A protein and the small-molecule ligand that binds it are described below.
Small molecule (SMILES): CC(=O)N[C@H]1[C@H](O[C@H]2[C@H](O)[C@@H](NC(C)=O)CO[C@@H]2CO)O[C@H](CO)[C@@H](O[C@@H]2O[C@H](CO[C@H]3O[C@H](CO)[C@@H](O)[C@H](O[C@H]4O[C@H](CO)[C@@H](O)[C@H](O)[C@@H]4O)[C@@H]3O)[C@@H](O)[C@H](O[C@H]3O[C@H](CO)[C@@H](O)[C@H](O)[C@@H]3O[C@H]3O[C@H](CO)[C@@H](O)[C@H](O)[C@@H]3O)[C@@H]2O)[C@@H]1O

Sequence of chain 1.A:
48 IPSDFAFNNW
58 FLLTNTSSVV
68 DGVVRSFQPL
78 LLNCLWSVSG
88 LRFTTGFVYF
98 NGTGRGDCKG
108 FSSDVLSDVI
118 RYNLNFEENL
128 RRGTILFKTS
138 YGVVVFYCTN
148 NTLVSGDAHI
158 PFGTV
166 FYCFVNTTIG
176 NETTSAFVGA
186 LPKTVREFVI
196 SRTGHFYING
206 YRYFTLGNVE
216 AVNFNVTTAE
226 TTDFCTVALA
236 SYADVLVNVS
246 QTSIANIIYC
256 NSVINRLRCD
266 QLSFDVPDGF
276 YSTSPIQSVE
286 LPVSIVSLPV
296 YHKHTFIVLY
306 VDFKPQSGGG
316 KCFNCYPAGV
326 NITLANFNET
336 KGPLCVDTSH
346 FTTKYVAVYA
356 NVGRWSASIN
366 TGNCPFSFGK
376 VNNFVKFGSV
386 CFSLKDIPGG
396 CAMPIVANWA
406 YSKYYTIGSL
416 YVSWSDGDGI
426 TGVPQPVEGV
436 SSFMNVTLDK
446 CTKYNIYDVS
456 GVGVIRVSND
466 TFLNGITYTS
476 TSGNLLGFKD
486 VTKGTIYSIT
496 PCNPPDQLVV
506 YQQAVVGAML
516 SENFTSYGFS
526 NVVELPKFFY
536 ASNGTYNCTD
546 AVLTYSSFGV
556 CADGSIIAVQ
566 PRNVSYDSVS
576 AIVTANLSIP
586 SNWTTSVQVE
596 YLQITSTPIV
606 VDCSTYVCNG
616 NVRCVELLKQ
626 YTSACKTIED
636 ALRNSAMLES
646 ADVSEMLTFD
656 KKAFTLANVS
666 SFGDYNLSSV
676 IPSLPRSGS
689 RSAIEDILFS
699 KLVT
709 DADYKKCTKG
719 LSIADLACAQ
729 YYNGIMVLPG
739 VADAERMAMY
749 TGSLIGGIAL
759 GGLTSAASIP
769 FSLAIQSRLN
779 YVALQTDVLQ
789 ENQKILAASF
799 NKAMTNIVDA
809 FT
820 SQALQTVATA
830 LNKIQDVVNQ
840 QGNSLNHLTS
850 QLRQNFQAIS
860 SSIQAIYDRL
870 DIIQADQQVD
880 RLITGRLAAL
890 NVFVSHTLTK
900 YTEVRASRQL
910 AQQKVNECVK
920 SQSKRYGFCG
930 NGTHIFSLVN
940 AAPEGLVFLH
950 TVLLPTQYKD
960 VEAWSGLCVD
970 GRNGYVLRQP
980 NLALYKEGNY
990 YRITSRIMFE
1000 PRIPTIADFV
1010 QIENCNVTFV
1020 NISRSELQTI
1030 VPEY

Sequence of chain 1.C:
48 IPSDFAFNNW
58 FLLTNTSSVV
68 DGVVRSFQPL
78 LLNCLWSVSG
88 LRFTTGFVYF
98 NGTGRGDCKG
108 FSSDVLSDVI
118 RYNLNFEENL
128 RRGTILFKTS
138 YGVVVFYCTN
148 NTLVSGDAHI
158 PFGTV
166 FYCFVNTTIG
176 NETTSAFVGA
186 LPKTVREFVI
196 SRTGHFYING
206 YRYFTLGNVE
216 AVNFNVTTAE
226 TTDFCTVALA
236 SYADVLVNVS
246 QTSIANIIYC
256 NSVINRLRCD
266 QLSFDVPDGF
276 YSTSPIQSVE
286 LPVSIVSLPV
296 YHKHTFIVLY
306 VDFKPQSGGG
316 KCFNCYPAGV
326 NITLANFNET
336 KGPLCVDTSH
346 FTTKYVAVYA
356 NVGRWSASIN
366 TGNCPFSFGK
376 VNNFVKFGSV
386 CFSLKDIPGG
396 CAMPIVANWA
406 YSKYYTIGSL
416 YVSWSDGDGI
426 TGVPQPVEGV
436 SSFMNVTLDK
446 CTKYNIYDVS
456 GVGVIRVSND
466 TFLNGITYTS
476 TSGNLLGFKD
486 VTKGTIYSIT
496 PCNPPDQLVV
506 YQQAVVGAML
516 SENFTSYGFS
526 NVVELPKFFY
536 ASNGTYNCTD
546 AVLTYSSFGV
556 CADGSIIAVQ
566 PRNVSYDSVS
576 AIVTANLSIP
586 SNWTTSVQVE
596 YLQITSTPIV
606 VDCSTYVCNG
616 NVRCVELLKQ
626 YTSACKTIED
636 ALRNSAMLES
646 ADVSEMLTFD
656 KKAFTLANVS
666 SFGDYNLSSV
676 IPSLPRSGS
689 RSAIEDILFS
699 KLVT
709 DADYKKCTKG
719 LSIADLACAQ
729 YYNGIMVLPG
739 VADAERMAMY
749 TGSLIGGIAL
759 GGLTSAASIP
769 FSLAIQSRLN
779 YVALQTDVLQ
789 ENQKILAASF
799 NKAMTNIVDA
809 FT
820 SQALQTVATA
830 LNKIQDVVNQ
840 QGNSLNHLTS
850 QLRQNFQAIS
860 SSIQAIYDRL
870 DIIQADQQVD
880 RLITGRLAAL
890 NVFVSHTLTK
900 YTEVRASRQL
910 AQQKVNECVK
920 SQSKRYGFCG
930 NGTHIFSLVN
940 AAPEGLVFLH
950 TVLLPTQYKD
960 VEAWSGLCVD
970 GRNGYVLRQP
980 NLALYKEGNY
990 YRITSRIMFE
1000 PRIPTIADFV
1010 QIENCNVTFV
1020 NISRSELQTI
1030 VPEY

Binding-site contacts:
Ligand atom C8 contacts residue THR198 of chain 1.A at 3.9 Å.
Ligand atom C7 contacts residue THR198 of chain 1.A at 4.1 Å.
Ligand atom C1 contacts residue ASN62 of chain 1.A at 1.5 Å.
Ligand atom O6 contacts residue GLU621 of chain 1.C at 3.8 Å.
Ligand atom N2 contacts residue TYR202 of chain 1.A at 4.2 Å.
Ligand atom C2 contacts residue TYR202 of chain 1.A at 4.2 Å (hydrophobic).
Ligand atom C7 contacts residue HIS200 of chain 1.A at 3.3 Å.
Ligand atom O5 contacts residue TYR202 of chain 1.A at 4.2 Å.
Ligand atom C3 contacts residue ASN62 of chain 1.A at 3.9 Å.
Ligand atom C8 contacts residue HIS200 of chain 1.A at 3.6 Å.
Ligand atom C3 contacts residue TYR202 of chain 1.A at 4.5 Å (hydrophobic).
Ligand atom C6 contacts residue HIS200 of chain 1.A at 3.4 Å.
Ligand atom C5 contacts residue ASN62 of chain 1.A at 3.7 Å.
Ligand atom C5 contacts residue TYR202 of chain 1.A at 4.3 Å (hydrophobic).
Ligand atom O7 contacts residue THR198 of chain 1.A at 3.5 Å.
Ligand atom C2 contacts residue ASN62 of chain 1.A at 2.6 Å.
Ligand atom O7 contacts residue ASN62 of chain 1.A at 3.6 Å.
Ligand atom C6 contacts residue GLU621 of chain 1.C at 4.4 Å.
Ligand atom O6 contacts residue HIS200 of chain 1.A at 3.0 Å (h-bond).
Ligand atom N2 contacts residue ASN62 of chain 1.A at 3.0 Å (h-bond).
Ligand atom C5 contacts residue HIS200 of chain 1.A at 3.9 Å.
Ligand atom N2 contacts residue HIS200 of chain 1.A at 4.0 Å.
Ligand atom C7 contacts residue ASN62 of chain 1.A at 3.2 Å.
Ligand atom C8 contacts residue ASN62 of chain 1.A at 3.9 Å.
Ligand atom C1 contacts residue TYR202 of chain 1.A at 3.4 Å (hydrophobic).
Ligand atom C4 contacts residue ASN62 of chain 1.A at 4.3 Å.
Ligand atom O7 contacts residue HIS200 of chain 1.A at 3.2 Å.
Ligand atom O5 contacts residue ASN62 of chain 1.A at 2.4 Å (h-bond).
Ligand atom C8 contacts residue LEU60 of chain 1.A at 4.3 Å (hydrophobic).